Sequence of chain 1.I:
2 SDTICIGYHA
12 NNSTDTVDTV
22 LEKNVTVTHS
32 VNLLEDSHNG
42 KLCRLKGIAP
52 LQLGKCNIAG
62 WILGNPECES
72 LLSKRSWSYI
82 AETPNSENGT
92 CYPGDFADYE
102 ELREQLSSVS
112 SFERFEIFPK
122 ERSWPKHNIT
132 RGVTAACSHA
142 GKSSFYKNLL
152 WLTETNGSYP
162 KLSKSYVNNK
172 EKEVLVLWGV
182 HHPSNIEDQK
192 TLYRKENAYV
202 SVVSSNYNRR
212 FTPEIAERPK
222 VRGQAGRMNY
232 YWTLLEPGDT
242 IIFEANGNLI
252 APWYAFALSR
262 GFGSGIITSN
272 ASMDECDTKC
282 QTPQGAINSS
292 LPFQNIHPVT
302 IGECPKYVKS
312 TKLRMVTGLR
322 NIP

This protein binds this small molecule.
Small molecule (SMILES): CC(=O)N[C@H]1[C@H](O[C@H]2[C@H](O)[C@@H](NC(C)=O)CO[C@@H]2CO)O[C@H](CO)[C@@H](O)[C@@H]1O

Binding-site contacts:
Ligand atom C8 contacts residue THR156 of chain 1.I at 4.3 Å.
Ligand atom O6 contacts residue ARG132 of chain 1.I at 3.7 Å.
Ligand atom C6 contacts residue ARG132 of chain 1.I at 3.6 Å.
Ligand atom C5 contacts residue ARG132 of chain 1.I at 4.0 Å.
Ligand atom C7 contacts residue ASN129 of chain 1.I at 3.2 Å.
Ligand atom C3 contacts residue ASN129 of chain 1.I at 3.8 Å.
Ligand atom C1 contacts residue THR131 of chain 1.I at 3.5 Å.
Ligand atom C1 contacts residue ARG132 of chain 1.I at 3.9 Å.
Ligand atom O5 contacts residue ARG132 of chain 1.I at 3.1 Å (salt-bridge).
Ligand atom C2 contacts residue THR131 of chain 1.I at 3.9 Å.
Ligand atom C2 contacts residue ASN129 of chain 1.I at 2.5 Å.
Ligand atom C1 contacts residue ASN129 of chain 1.I at 1.4 Å.
Ligand atom O7 contacts residue ASN129 of chain 1.I at 3.1 Å (h-bond).
Ligand atom C5 contacts residue THR131 of chain 1.I at 4.2 Å.
Ligand atom N2 contacts residue ASN129 of chain 1.I at 2.9 Å (h-bond).
Ligand atom C7 contacts residue THR156 of chain 1.I at 4.0 Å.
Ligand atom C3 contacts residue THR131 of chain 1.I at 3.8 Å.
Ligand atom O5 contacts residue THR131 of chain 1.I at 4.3 Å.
Ligand atom O5 contacts residue ASN129 of chain 1.I at 2.4 Å (h-bond).
Ligand atom C8 contacts residue ASN129 of chain 1.I at 4.4 Å.
Ligand atom O7 contacts residue THR156 of chain 1.I at 3.0 Å (h-bond).
Ligand atom N2 contacts residue THR131 of chain 1.I at 3.8 Å.
Ligand atom C4 contacts residue ASN129 of chain 1.I at 4.3 Å.
Ligand atom C5 contacts residue ASN129 of chain 1.I at 3.7 Å.